Sequence of chain 3.A:
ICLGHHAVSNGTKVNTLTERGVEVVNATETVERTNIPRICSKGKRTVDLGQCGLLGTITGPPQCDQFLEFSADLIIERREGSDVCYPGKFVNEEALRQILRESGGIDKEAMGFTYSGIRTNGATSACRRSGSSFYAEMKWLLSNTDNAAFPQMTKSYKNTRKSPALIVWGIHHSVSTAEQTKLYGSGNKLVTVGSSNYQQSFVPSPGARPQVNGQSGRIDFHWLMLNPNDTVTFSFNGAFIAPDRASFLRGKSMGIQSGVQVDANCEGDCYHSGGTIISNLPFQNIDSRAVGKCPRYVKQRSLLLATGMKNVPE

This small molecule binds to this protein.
Small molecule (SMILES): CC(=O)N[C@@H]1[C@@H](O)[C@H](O)[C@@H](CO)O[C@H]1O

Binding-site contacts:
Ligand atom C7 contacts residue ASN229 of chain 3.A at 3.5 Å.
Ligand atom N2 contacts residue LYS162 of chain 3.A at 3.8 Å.
Ligand atom C4 contacts residue ASN229 of chain 3.A at 4.2 Å.
Ligand atom C3 contacts residue ASN229 of chain 3.A at 3.8 Å.
Ligand atom C8 contacts residue ASN229 of chain 3.A at 4.0 Å.
Ligand atom N2 contacts residue ASN229 of chain 3.A at 3.0 Å (h-bond).
Ligand atom O7 contacts residue ASN229 of chain 3.A at 4.1 Å.
Ligand atom C7 contacts residue LYS162 of chain 3.A at 3.7 Å.
Ligand atom C2 contacts residue ASN229 of chain 3.A at 2.5 Å.
Ligand atom O5 contacts residue ASN229 of chain 3.A at 2.4 Å (h-bond).
Ligand atom O7 contacts residue LYS162 of chain 3.A at 4.1 Å.
Ligand atom C8 contacts residue LYS162 of chain 3.A at 3.7 Å.
Ligand atom C1 contacts residue ASN229 of chain 3.A at 1.4 Å.
Ligand atom C5 contacts residue ASN229 of chain 3.A at 3.6 Å.
Ligand atom C8 contacts residue PRO228 of chain 3.A at 4.1 Å (hydrophobic).